Binding-site contacts:
Ligand atom C2 contacts residue SER112 of chain 1.B at 3.0 Å.
Ligand atom O7 contacts residue SER112 of chain 1.B at 3.9 Å.
Ligand atom C5 contacts residue ASN165 of chain 1.B at 4.1 Å.
Ligand atom O7 contacts residue LYS113 of chain 1.B at 2.6 Å (salt-bridge).
Ligand atom C1 contacts residue LYS113 of chain 1.B at 3.8 Å.
Ligand atom C6 contacts residue ALA163 of chain 1.B at 4.0 Å (hydrophobic).
Ligand atom N2 contacts residue SER112 of chain 1.B at 3.9 Å.
Ligand atom O6 contacts residue ASN164 of chain 1.B at 4.0 Å.
Ligand atom C3 contacts residue SER112 of chain 1.B at 3.9 Å.
Ligand atom O7 contacts residue THR114 of chain 1.B at 3.9 Å.
Ligand atom O6 contacts residue GLU132 of chain 1.B at 3.4 Å (salt-bridge).
Ligand atom O6 contacts residue ALA163 of chain 1.B at 3.1 Å (h-bond).
Ligand atom C6 contacts residue ASN165 of chain 1.B at 3.6 Å.
Ligand atom O3 contacts residue SER112 of chain 1.B at 4.3 Å.
Ligand atom O5 contacts residue LYS113 of chain 1.B at 4.1 Å.
Ligand atom N2 contacts residue LYS113 of chain 1.B at 3.5 Å.
Ligand atom C1 contacts residue SER112 of chain 1.B at 3.2 Å.
Ligand atom O6 contacts residue ASN165 of chain 1.B at 3.0 Å (h-bond).
Ligand atom C2 contacts residue LYS113 of chain 1.B at 3.6 Å.
Ligand atom C4 contacts residue SER112 of chain 1.B at 3.8 Å.
Ligand atom O5 contacts residue SER112 of chain 1.B at 2.9 Å.
Ligand atom O6 contacts residue SER112 of chain 1.B at 3.2 Å.
Ligand atom C6 contacts residue SER112 of chain 1.B at 3.6 Å.
Ligand atom C7 contacts residue LYS113 of chain 1.B at 3.0 Å.
Ligand atom C7 contacts residue SER112 of chain 1.B at 4.3 Å.
Ligand atom C8 contacts residue LYS113 of chain 1.B at 3.4 Å.
Ligand atom C5 contacts residue SER112 of chain 1.B at 3.9 Å.
Ligand atom O4 contacts residue ASN165 of chain 1.B at 2.7 Å (h-bond).
Ligand atom C4 contacts residue ASN165 of chain 1.B at 3.4 Å.

Sequence of chain 1.B:
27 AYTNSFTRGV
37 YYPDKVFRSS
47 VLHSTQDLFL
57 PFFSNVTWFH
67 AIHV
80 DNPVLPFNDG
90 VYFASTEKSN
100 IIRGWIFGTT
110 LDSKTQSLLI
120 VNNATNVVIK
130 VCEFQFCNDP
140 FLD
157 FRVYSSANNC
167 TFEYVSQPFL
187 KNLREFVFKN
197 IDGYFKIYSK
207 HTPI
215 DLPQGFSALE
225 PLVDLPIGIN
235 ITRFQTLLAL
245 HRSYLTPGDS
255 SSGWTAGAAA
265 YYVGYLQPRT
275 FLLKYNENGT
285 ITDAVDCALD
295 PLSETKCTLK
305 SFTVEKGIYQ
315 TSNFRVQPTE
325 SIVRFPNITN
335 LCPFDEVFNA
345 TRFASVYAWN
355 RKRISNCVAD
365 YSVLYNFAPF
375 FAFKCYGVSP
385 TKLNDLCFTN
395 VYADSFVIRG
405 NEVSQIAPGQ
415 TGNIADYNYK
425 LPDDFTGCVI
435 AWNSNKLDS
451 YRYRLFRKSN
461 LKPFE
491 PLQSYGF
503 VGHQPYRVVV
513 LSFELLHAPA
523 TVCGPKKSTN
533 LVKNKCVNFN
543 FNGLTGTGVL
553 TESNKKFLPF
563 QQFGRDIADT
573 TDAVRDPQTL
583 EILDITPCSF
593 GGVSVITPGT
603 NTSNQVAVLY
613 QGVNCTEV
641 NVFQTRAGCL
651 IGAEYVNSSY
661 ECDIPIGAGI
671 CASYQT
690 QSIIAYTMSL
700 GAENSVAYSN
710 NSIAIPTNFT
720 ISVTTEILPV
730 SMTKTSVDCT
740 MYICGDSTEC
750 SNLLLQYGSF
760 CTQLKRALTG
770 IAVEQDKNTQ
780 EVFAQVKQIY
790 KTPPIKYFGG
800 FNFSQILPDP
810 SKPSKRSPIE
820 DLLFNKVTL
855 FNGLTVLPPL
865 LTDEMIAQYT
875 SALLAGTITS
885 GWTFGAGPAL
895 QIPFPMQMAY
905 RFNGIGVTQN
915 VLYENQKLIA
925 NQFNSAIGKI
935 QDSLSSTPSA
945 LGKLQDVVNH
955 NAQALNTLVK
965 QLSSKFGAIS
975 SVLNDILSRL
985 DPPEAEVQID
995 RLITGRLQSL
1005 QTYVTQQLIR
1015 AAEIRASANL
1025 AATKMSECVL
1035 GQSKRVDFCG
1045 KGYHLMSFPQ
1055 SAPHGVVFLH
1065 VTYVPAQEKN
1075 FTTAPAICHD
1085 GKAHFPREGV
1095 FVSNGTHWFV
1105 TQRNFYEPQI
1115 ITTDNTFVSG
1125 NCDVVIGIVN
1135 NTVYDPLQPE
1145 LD

This protein binds this small molecule.
Small molecule (SMILES): CC(=O)N[C@@H]1[C@@H](O)[C@H](O)[C@@H](CO)O[C@H]1O